The protein below binds the small molecule below.
Small molecule (SMILES): CCc1nc(N)nc(N)c1C#C[C@H](C)c1cc(OC)cc(-c2ccc(C(=O)O)cc2)c1

Sequence of chain 1.A:
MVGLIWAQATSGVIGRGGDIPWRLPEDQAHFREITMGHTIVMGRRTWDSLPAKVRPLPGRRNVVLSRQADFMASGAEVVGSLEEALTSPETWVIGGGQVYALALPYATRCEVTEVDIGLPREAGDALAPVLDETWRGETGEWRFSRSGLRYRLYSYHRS

Binding-site contacts:
Ligand atom CAI contacts residue NDP1 of chain 1.E at 3.6 Å.
Ligand atom CAV contacts residue VAL54 of chain 1.A at 3.3 Å (hydrophobic).
Ligand atom OBB contacts residue ARG32 of chain 1.A at 3.7 Å.
Ligand atom CAJ contacts residue NDP1 of chain 1.E at 3.6 Å.
Ligand atom CAT contacts residue PHE31 of chain 1.A at 3.5 Å (hydrophobic).
Ligand atom CAY contacts residue PRO51 of chain 1.A at 3.6 Å (hydrophobic).
Ligand atom CAV contacts residue GLN28 of chain 1.A at 3.6 Å.
Ligand atom NAH contacts residue PHE31 of chain 1.A at 3.5 Å.
Ligand atom NAG contacts residue ALA7 of chain 1.A at 3.7 Å.
Ligand atom N1 contacts residue PHE31 of chain 1.A at 3.5 Å.
Ligand atom C2 contacts residue ALA7 of chain 1.A at 3.6 Å (hydrophobic).
Ligand atom CAS contacts residue PHE31 of chain 1.A at 3.5 Å (hydrophobic).
Ligand atom OAX contacts residue PRO51 of chain 1.A at 3.7 Å.
Ligand atom C6 contacts residue NDP1 of chain 1.E at 3.4 Å.
Ligand atom N1 contacts residue NDP1 of chain 1.E at 3.7 Å.
Ligand atom NAG contacts residue THR113 of chain 1.A at 3.7 Å.
Ligand atom CAT contacts residue LEU57 of chain 1.A at 3.6 Å (hydrophobic).
Ligand atom N1 contacts residue TRP6 of chain 1.A at 3.2 Å.
Ligand atom N3 contacts residue ASP27 of chain 1.A at 2.6 Å (salt-bridge).
Ligand atom NAH contacts residue NDP1 of chain 1.E at 3.6 Å.
Ligand atom CAM contacts residue LEU50 of chain 1.A at 3.7 Å (hydrophobic).
Ligand atom C2 contacts residue ASP27 of chain 1.A at 3.5 Å.
Ligand atom CAU contacts residue LEU57 of chain 1.A at 3.6 Å (hydrophobic).
Ligand atom OBB contacts residue ARG60 of chain 1.A at 3.1 Å (salt-bridge).
Ligand atom C6 contacts residue PHE31 of chain 1.A at 3.4 Å (hydrophobic).
Ligand atom CBD contacts residue ASP27 of chain 1.A at 3.5 Å.
Ligand atom NAH contacts residue ILE5 of chain 1.A at 2.9 Å (h-bond).
Ligand atom C5 contacts residue NDP1 of chain 1.E at 3.6 Å.
Ligand atom NAH contacts residue ILE94 of chain 1.A at 3.0 Å (h-bond).
Ligand atom NAG contacts residue TRP6 of chain 1.A at 3.5 Å.
Ligand atom C5 contacts residue PHE31 of chain 1.A at 3.7 Å (hydrophobic).
Ligand atom NAH contacts residue TYR100 of chain 1.A at 3.4 Å (h-bond).
Ligand atom NAG contacts residue ASP27 of chain 1.A at 2.9 Å (salt-bridge).
Ligand atom C4 contacts residue ASP27 of chain 1.A at 3.5 Å.
Ligand atom CBE contacts residue ASP27 of chain 1.A at 3.6 Å.
Ligand atom N1 contacts residue ALA7 of chain 1.A at 3.7 Å.
Ligand atom C6 contacts residue ILE5 of chain 1.A at 3.7 Å (hydrophobic).
Ligand atom C2 contacts residue TRP6 of chain 1.A at 3.7 Å (hydrophobic).
Ligand atom N1 contacts residue ILE5 of chain 1.A at 3.5 Å (h-bond).
Ligand atom CBC contacts residue THR46 of chain 1.A at 3.5 Å.